Binding-site contacts:
Ligand atom C8 contacts residue GLN120 of chain 10.A at 4.1 Å.
Ligand atom C11 contacts residue TRP119 of chain 10.A at 4.4 Å (hydrophobic).
Ligand atom C10 contacts residue ALA64 of chain 6.A at 4.5 Å (hydrophobic).
Ligand atom C4 contacts residue ALA118 of chain 10.A at 4.0 Å (hydrophobic).
Ligand atom O10 contacts residue GLN65 of chain 6.A at 4.0 Å.
Ligand atom C11 contacts residue GLN132 of chain 10.A at 4.3 Å.
Ligand atom C1 contacts residue ARG129 of chain 10.A at 4.0 Å.
Ligand atom C10 contacts residue ALA118 of chain 10.A at 3.8 Å (hydrophobic).
Ligand atom C10 contacts residue GLN65 of chain 6.A at 4.5 Å.
Ligand atom C7 contacts residue ALA118 of chain 10.A at 3.6 Å (hydrophobic).
Ligand atom O10 contacts residue ALA64 of chain 6.A at 3.8 Å.
Ligand atom C11 contacts residue ALA118 of chain 10.A at 3.9 Å (hydrophobic).
Ligand atom C5 contacts residue ALA118 of chain 10.A at 3.6 Å (hydrophobic).
Ligand atom O9 contacts residue THR42 of chain 6.A at 4.0 Å.
Ligand atom C8 contacts residue ALA118 of chain 10.A at 4.3 Å (hydrophobic).
Ligand atom O1B contacts residue ARG129 of chain 10.A at 3.9 Å.
Ligand atom O1A contacts residue ALA118 of chain 10.A at 4.5 Å.
Ligand atom O8 contacts residue ALA118 of chain 10.A at 3.8 Å.
Ligand atom C6 contacts residue ALA118 of chain 10.A at 3.4 Å (hydrophobic).
Ligand atom O9 contacts residue GLN120 of chain 10.A at 3.5 Å (h-bond).
Ligand atom N5 contacts residue ALA118 of chain 10.A at 2.8 Å (h-bond).
Ligand atom C11 contacts residue GLN65 of chain 6.A at 3.7 Å.
Ligand atom O8 contacts residue TRP119 of chain 10.A at 3.8 Å.
Ligand atom O8 contacts residue GLN120 of chain 10.A at 2.8 Å (h-bond).
Ligand atom O1A contacts residue ARG129 of chain 10.A at 3.3 Å (salt-bridge).
Ligand atom C9 contacts residue TRP119 of chain 10.A at 4.3 Å (hydrophobic).

Sequence of chain 10.A:
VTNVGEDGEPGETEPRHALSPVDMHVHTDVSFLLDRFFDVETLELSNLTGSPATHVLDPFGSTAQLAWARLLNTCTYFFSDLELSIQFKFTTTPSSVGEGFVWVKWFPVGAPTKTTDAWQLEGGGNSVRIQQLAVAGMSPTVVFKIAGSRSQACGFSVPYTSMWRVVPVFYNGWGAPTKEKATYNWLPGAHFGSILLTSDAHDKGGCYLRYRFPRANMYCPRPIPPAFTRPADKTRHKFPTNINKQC

Sequence of chain 6.A:
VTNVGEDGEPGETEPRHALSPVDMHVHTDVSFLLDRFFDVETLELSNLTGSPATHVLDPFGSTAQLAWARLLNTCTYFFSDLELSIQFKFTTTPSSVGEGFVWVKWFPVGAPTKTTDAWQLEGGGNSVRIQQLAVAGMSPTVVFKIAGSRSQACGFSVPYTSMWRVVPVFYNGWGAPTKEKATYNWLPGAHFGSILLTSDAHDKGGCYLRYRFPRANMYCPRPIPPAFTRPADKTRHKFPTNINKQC

This protein binds this small molecule.
Small molecule (SMILES): CC(=O)N[C@H]1[C@H]([C@H](O)[C@H](O)CO)O[C@@](O[C@H]2[C@@H](O)[C@@H](CO)O[C@@H](O[C@H]3[C@H](O)[C@@H](O)[C@@H](O)O[C@@H]3CO)[C@@H]2O)(C(=O)O)C[C@@H]1O